Sequence of chain 1.A:
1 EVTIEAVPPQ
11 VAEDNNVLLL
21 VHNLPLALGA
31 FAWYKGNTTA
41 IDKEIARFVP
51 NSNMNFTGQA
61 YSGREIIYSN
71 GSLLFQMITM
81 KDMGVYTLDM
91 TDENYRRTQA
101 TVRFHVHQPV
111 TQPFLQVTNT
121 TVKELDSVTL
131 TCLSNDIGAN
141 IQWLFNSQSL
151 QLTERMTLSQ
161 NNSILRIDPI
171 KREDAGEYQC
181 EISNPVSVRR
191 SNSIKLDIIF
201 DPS

A small-molecule ligand and the protein it binds are described below.
Small molecule (SMILES): CC(=O)N[C@@H]1[C@@H](O)[C@H](O)[C@@H](CO)O[C@H]1O

Binding-site contacts:
Ligand atom C1 contacts residue ASN119 of chain 1.A at 1.4 Å.
Ligand atom N2 contacts residue ASN119 of chain 1.A at 2.9 Å (h-bond).
Ligand atom C8 contacts residue ASN119 of chain 1.A at 4.5 Å.
Ligand atom O7 contacts residue ASN119 of chain 1.A at 3.6 Å.
Ligand atom C7 contacts residue ASN119 of chain 1.A at 3.4 Å.
Ligand atom C5 contacts residue ASN119 of chain 1.A at 3.7 Å.
Ligand atom O5 contacts residue ASN119 of chain 1.A at 2.4 Å (h-bond).
Ligand atom C3 contacts residue ASN119 of chain 1.A at 3.8 Å.
Ligand atom C2 contacts residue ASN119 of chain 1.A at 2.5 Å.
Ligand atom C4 contacts residue ASN119 of chain 1.A at 4.3 Å.